A protein and the small-molecule ligand that binds it are described below.
Small molecule (SMILES): NCCC[C@H](N)CC(=O)NCCC[C@H](N)CC(=O)NCCC[C@H](N)CC(=O)N[C@@H]1[C@H](O)[C@@H](OC(N)=O)[C@@H](CO)O[C@H]1NC1=N[C@@H]2C(=O)NC[C@@H](O)[C@H]2N1

Sequence of chain 1.IA:
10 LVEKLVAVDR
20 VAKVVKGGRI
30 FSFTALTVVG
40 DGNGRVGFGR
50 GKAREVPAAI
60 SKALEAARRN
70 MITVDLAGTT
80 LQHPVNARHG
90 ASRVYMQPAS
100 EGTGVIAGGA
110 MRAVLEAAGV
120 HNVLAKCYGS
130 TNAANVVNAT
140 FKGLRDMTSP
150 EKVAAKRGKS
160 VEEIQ

Binding-site contacts:
Ligand atom O06 contacts residue HIS88 of chain 1.IA at 3.8 Å.
Ligand atom C04 contacts residue ARG87 of chain 1.IA at 3.5 Å.
Ligand atom C15 contacts residue ASN137 of chain 1.IA at 4.2 Å.
Ligand atom N23 contacts residue ARG144 of chain 1.IA at 3.6 Å (salt-bridge).
Ligand atom N08 contacts residue ARG87 of chain 1.IA at 4.1 Å.
Ligand atom O19 contacts residue ARG144 of chain 1.IA at 4.3 Å.
Ligand atom N08 contacts residue HIS88 of chain 1.IA at 3.3 Å (h-bond).
Ligand atom C05 contacts residue GLY89 of chain 1.IA at 3.9 Å.
Ligand atom C09 contacts residue LYS141 of chain 1.IA at 4.2 Å.
Ligand atom C05 contacts residue ARG87 of chain 1.IA at 3.8 Å.
Ligand atom C18 contacts residue LYS141 of chain 1.IA at 3.9 Å.
Ligand atom O24 contacts residue HIS88 of chain 1.IA at 3.6 Å.
Ligand atom O17 contacts residue ARG144 of chain 1.IA at 4.2 Å.
Ligand atom C04 contacts residue HIS88 of chain 1.IA at 4.2 Å.
Ligand atom C01 contacts residue ARG87 of chain 1.IA at 3.5 Å.
Ligand atom C16 contacts residue ARG144 of chain 1.IA at 4.1 Å.
Ligand atom O19 contacts residue PHE47 of chain 1.IA at 4.2 Å.
Ligand atom C16 contacts residue ASN137 of chain 1.IA at 3.9 Å.
Ligand atom N08 contacts residue LYS141 of chain 1.IA at 4.3 Å.
Ligand atom O53 contacts residue ARG87 of chain 1.IA at 3.6 Å.
Ligand atom C09 contacts residue HIS88 of chain 1.IA at 4.3 Å.
Ligand atom O17 contacts residue HIS88 of chain 1.IA at 4.3 Å.
Ligand atom O53 contacts residue LYS141 of chain 1.IA at 3.1 Å.
Ligand atom C21 contacts residue ARG144 of chain 1.IA at 3.7 Å.
Ligand atom C02 contacts residue ARG87 of chain 1.IA at 4.5 Å.
Ligand atom O19 contacts residue ASN137 of chain 1.IA at 2.8 Å (h-bond).
Ligand atom C16 contacts residue HIS88 of chain 1.IA at 4.2 Å.
Ligand atom O17 contacts residue LYS141 of chain 1.IA at 4.0 Å.
Ligand atom C12 contacts residue HIS88 of chain 1.IA at 4.0 Å.
Ligand atom O06 contacts residue ARG87 of chain 1.IA at 4.4 Å.
Ligand atom O20 contacts residue ARG144 of chain 1.IA at 3.1 Å (salt-bridge).
Ligand atom O19 contacts residue PHE140 of chain 1.IA at 4.1 Å.
Ligand atom N11 contacts residue LYS141 of chain 1.IA at 4.4 Å.
Ligand atom N07 contacts residue ARG87 of chain 1.IA at 3.9 Å.
Ligand atom C15 contacts residue ARG144 of chain 1.IA at 4.2 Å.
Ligand atom C02 contacts residue LYS141 of chain 1.IA at 4.3 Å.
Ligand atom O06 contacts residue GLY89 of chain 1.IA at 3.1 Å (h-bond).
Ligand atom C18 contacts residue ARG144 of chain 1.IA at 3.5 Å.
Ligand atom C05 contacts residue HIS88 of chain 1.IA at 4.1 Å.
Ligand atom C18 contacts residue ASN137 of chain 1.IA at 3.8 Å.